Binding-site contacts:
Ligand atom C18 contacts residue HIS95 of chain 4.A at 3.1 Å.
Ligand atom C16 contacts residue GLN150 of chain 4.A at 3.8 Å.
Ligand atom C13 contacts residue LEU197 of chain 4.A at 3.9 Å (hydrophobic).
Ligand atom C17 contacts residue HIS95 of chain 4.A at 3.1 Å.
Ligand atom C19 contacts residue ALA151 of chain 4.A at 3.1 Å (hydrophobic).
Ligand atom C08 contacts residue TYR156 of chain 4.A at 3.4 Å (hydrophobic).
Ligand atom C19 contacts residue GLN152 of chain 4.A at 3.6 Å.
Ligand atom O21 contacts residue GLN150 of chain 4.A at 3.4 Å.
Ligand atom N24 contacts residue LEU197 of chain 4.A at 3.6 Å.
Ligand atom C12 contacts residue TRP194 of chain 4.A at 3.3 Å (hydrophobic).
Ligand atom O21 contacts residue ALA151 of chain 4.A at 2.6 Å (h-bond).
Ligand atom C22 contacts residue GLN150 of chain 4.A at 3.3 Å.
Ligand atom C20 contacts residue ALA151 of chain 4.A at 3.3 Å (hydrophobic).
Ligand atom C10 contacts residue NAD1 of chain 4.B at 3.6 Å.
Ligand atom C06 contacts residue NAD1 of chain 4.B at 3.5 Å.
Ligand atom C01 contacts residue LEU197 of chain 4.A at 3.8 Å (hydrophobic).
Ligand atom C12 contacts residue LEU197 of chain 4.A at 3.8 Å (hydrophobic).
Ligand atom C11 contacts residue LEU197 of chain 4.A at 3.6 Å (hydrophobic).
Ligand atom C05 contacts residue ASN188 of chain 4.A at 3.4 Å.
Ligand atom N24 contacts residue GLN150 of chain 4.A at 3.8 Å.
Ligand atom C04 contacts residue ASN188 of chain 4.A at 3.3 Å.
Ligand atom O09 contacts residue TYR156 of chain 4.A at 2.4 Å (h-bond).
Ligand atom C08 contacts residue NAD1 of chain 4.B at 3.1 Å.
Ligand atom F07 contacts residue VAL145 of chain 4.A at 3.4 Å.
Ligand atom C10 contacts residue TYR156 of chain 4.A at 3.5 Å (hydrophobic).
Ligand atom C13 contacts residue TRP194 of chain 4.A at 3.6 Å (hydrophobic).
Ligand atom F23 contacts residue GLN150 of chain 4.A at 3.2 Å.
Ligand atom C20 contacts residue GLN150 of chain 4.A at 3.6 Å.
Ligand atom F07 contacts residue NAD1 of chain 4.B at 3.8 Å.
Ligand atom F07 contacts residue SER143 of chain 4.A at 2.9 Å.
Ligand atom C03 contacts residue NAD1 of chain 4.B at 3.8 Å.
Ligand atom C08 contacts residue SER143 of chain 4.A at 3.6 Å.
Ligand atom F07 contacts residue TYR255 of chain 1.A at 3.2 Å.
Ligand atom C06 contacts residue SER143 of chain 4.A at 3.7 Å.
Ligand atom O09 contacts residue NAD1 of chain 4.B at 2.9 Å.
Ligand atom O09 contacts residue SER143 of chain 4.A at 2.6 Å (h-bond).
Ligand atom C18 contacts residue PRO98 of chain 4.A at 3.6 Å (hydrophobic).
Ligand atom C10 contacts residue HIS95 of chain 4.A at 3.6 Å.
Ligand atom C05 contacts residue TYR255 of chain 1.A at 3.7 Å (hydrophobic).
Ligand atom F07 contacts residue PRO186 of chain 4.A at 3.7 Å.

This protein binds this small molecule.
Small molecule (SMILES): C=C(c1ccc(F)c(O)c1)c1cccc(-c2cccc(O)c2F)n1

Sequence of chain 1.A:
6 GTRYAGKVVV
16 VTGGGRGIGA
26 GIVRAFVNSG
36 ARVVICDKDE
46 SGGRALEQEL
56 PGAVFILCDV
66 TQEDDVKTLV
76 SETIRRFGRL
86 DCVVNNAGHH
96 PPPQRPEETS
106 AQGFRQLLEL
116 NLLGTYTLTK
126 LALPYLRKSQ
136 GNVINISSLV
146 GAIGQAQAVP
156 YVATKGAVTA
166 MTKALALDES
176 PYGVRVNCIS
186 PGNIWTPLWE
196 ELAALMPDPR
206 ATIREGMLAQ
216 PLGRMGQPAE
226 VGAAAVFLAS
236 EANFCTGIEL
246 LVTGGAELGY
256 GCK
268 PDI

Sequence of chain 4.A:
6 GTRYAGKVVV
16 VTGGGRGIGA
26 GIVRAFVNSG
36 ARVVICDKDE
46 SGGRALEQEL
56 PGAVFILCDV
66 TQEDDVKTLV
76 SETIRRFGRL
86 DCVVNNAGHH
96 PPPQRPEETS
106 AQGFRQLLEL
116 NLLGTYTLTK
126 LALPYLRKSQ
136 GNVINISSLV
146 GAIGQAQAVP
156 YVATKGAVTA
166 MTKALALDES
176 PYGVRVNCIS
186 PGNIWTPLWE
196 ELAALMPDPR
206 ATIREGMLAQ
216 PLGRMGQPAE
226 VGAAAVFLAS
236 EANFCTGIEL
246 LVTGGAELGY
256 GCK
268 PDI